The small molecule below binds the protein below.
Small molecule (SMILES): C[C@H](N)Cc1cc(O)cc(C(F)(F)F)c1

Binding-site contacts:
Ligand atom F7 contacts residue GLU221 of chain 1.A at 4.4 Å.
Ligand atom F9 contacts residue VAL220 of chain 1.A at 3.8 Å.
Ligand atom C13 contacts residue GLU107 of chain 1.A at 3.7 Å.
Ligand atom F8 contacts residue ILE234 of chain 1.A at 3.4 Å.
Ligand atom F9 contacts residue ALA224 of chain 1.A at 3.6 Å.
Ligand atom F9 contacts residue ILE234 of chain 1.A at 3.6 Å.
Ligand atom C1 contacts residue GLU221 of chain 1.A at 4.4 Å.
Ligand atom F9 contacts residue TYR111 of chain 1.A at 4.3 Å.
Ligand atom F7 contacts residue GLN256 of chain 1.A at 3.8 Å.
Ligand atom C10 contacts residue GLN256 of chain 1.A at 4.0 Å.
Ligand atom F8 contacts residue VAL110 of chain 1.A at 3.3 Å.
Ligand atom C4 contacts residue TYR111 of chain 1.A at 3.7 Å (hydrophobic).
Ligand atom C2 contacts residue ALA224 of chain 1.A at 3.5 Å (hydrophobic).
Ligand atom C11 contacts residue ALA224 of chain 1.A at 4.4 Å (hydrophobic).
Ligand atom C5 contacts residue ALA224 of chain 1.A at 4.0 Å (hydrophobic).
Ligand atom C2 contacts residue VAL110 of chain 1.A at 4.3 Å (hydrophobic).
Ligand atom O12 contacts residue GLN256 of chain 1.A at 3.7 Å.
Ligand atom C14 contacts residue GLU107 of chain 1.A at 3.8 Å.
Ligand atom C10 contacts residue GLN225 of chain 1.A at 3.8 Å.
Ligand atom N15 contacts residue GLU107 of chain 1.A at 2.8 Å (salt-bridge).
Ligand atom C5 contacts residue GLN256 of chain 1.A at 4.5 Å.
Ligand atom C4 contacts residue ILE234 of chain 1.A at 4.0 Å (hydrophobic).
Ligand atom O12 contacts residue ARG259 of chain 1.A at 3.7 Å.
Ligand atom C1 contacts residue ALA224 of chain 1.A at 3.8 Å (hydrophobic).
Ligand atom C1 contacts residue GLN256 of chain 1.A at 4.2 Å.
Ligand atom C4 contacts residue ALA224 of chain 1.A at 4.2 Å (hydrophobic).
Ligand atom F7 contacts residue TYR111 of chain 1.A at 2.9 Å.
Ligand atom C6 contacts residue GLN225 of chain 1.A at 3.7 Å.
Ligand atom F8 contacts residue TYR111 of chain 1.A at 3.1 Å.
Ligand atom O12 contacts residue GLN225 of chain 1.A at 2.8 Å (h-bond).
Ligand atom C4 contacts residue VAL110 of chain 1.A at 4.4 Å (hydrophobic).
Ligand atom N15 contacts residue VAL110 of chain 1.A at 3.9 Å.
Ligand atom F7 contacts residue SER252 of chain 1.A at 3.5 Å.
Ligand atom C6 contacts residue GLU221 of chain 1.A at 3.7 Å.
Ligand atom C10 contacts residue GLU221 of chain 1.A at 4.4 Å.
Ligand atom O12 contacts residue GLU221 of chain 1.A at 2.9 Å (salt-bridge).
Ligand atom C6 contacts residue GLN256 of chain 1.A at 3.6 Å.
Ligand atom C3 contacts residue GLN256 of chain 1.A at 3.7 Å.
Ligand atom F9 contacts residue GLU221 of chain 1.A at 4.0 Å.
Ligand atom C3 contacts residue GLU221 of chain 1.A at 3.6 Å.

Sequence of chain 1.A:
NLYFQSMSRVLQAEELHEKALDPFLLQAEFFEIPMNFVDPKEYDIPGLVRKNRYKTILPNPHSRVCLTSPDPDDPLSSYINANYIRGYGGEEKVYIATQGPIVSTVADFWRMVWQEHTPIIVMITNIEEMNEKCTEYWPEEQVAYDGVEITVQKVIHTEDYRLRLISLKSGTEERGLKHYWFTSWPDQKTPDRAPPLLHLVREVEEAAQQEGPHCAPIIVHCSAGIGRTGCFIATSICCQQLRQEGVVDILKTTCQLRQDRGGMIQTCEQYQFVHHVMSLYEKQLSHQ